Binding-site contacts:
Ligand atom O2 contacts residue SF41 of chain 1.B at 2.4 Å.
Ligand atom O5 contacts residue ARG447 of chain 1.A at 2.8 Å (salt-bridge).
Ligand atom C2 contacts residue SF41 of chain 1.B at 3.2 Å.
Ligand atom C5 contacts residue ARG580 of chain 1.A at 3.0 Å.
Ligand atom N6 contacts residue ASP165 of chain 1.A at 3.6 Å (salt-bridge).
Ligand atom C4 contacts residue SER642 of chain 1.A at 3.3 Å.
Ligand atom C1 contacts residue ARG447 of chain 1.A at 3.3 Å.
Ligand atom C5 contacts residue SER642 of chain 1.A at 3.4 Å.
Ligand atom O5 contacts residue SER642 of chain 1.A at 3.4 Å.
Ligand atom O7 contacts residue ASP165 of chain 1.A at 2.8 Å (salt-bridge).
Ligand atom O4 contacts residue GLN72 of chain 1.A at 3.0 Å (h-bond).
Ligand atom O1 contacts residue ARG644 of chain 1.A at 3.0 Å (salt-bridge).
Ligand atom O3 contacts residue SER642 of chain 1.A at 2.9 Å (h-bond).
Ligand atom O6 contacts residue SER642 of chain 1.A at 3.5 Å (h-bond).
Ligand atom C4 contacts residue GLN72 of chain 1.A at 3.2 Å.
Ligand atom O6 contacts residue ASP165 of chain 1.A at 3.4 Å.
Ligand atom C1 contacts residue SF41 of chain 1.B at 3.2 Å.
Ligand atom O7 contacts residue HIS101 of chain 1.A at 2.8 Å (h-bond).
Ligand atom C4 contacts residue ASP165 of chain 1.A at 3.6 Å.
Ligand atom O2 contacts residue ARG447 of chain 1.A at 3.1 Å (salt-bridge).
Ligand atom C2 contacts residue HIS101 of chain 1.A at 3.6 Å.
Ligand atom C3 contacts residue SER642 of chain 1.A at 3.0 Å.
Ligand atom O4 contacts residue THR75 of chain 1.A at 3.6 Å.
Ligand atom O6 contacts residue SER643 of chain 1.A at 2.8 Å (h-bond).
Ligand atom C3 contacts residue ASP165 of chain 1.A at 3.6 Å.
Ligand atom N6 contacts residue SER166 of chain 1.A at 3.4 Å (h-bond).
Ligand atom N6 contacts residue SER643 of chain 1.A at 3.6 Å.
Ligand atom O3 contacts residue ARG644 of chain 1.A at 2.9 Å (salt-bridge).
Ligand atom O4 contacts residue ARG580 of chain 1.A at 2.5 Å (salt-bridge).
Ligand atom O1 contacts residue ARG447 of chain 1.A at 3.2 Å (salt-bridge).
Ligand atom C1 contacts residue ARG452 of chain 1.A at 3.5 Å.
Ligand atom N6 contacts residue SER642 of chain 1.A at 3.2 Å (h-bond).
Ligand atom O7 contacts residue SF41 of chain 1.B at 2.4 Å.
Ligand atom O1 contacts residue SER642 of chain 1.A at 3.1 Å.
Ligand atom O2 contacts residue ARG452 of chain 1.A at 2.8 Å (salt-bridge).
Ligand atom O5 contacts residue SER166 of chain 1.A at 2.7 Å (h-bond).
Ligand atom O4 contacts residue ALA74 of chain 1.A at 3.5 Å.
Ligand atom O1 contacts residue ARG452 of chain 1.A at 2.7 Å (salt-bridge).
Ligand atom O3 contacts residue ARG580 of chain 1.A at 2.9 Å (salt-bridge).
Ligand atom O6 contacts residue SER166 of chain 1.A at 2.8 Å (h-bond).

Sequence of chain 1.A:
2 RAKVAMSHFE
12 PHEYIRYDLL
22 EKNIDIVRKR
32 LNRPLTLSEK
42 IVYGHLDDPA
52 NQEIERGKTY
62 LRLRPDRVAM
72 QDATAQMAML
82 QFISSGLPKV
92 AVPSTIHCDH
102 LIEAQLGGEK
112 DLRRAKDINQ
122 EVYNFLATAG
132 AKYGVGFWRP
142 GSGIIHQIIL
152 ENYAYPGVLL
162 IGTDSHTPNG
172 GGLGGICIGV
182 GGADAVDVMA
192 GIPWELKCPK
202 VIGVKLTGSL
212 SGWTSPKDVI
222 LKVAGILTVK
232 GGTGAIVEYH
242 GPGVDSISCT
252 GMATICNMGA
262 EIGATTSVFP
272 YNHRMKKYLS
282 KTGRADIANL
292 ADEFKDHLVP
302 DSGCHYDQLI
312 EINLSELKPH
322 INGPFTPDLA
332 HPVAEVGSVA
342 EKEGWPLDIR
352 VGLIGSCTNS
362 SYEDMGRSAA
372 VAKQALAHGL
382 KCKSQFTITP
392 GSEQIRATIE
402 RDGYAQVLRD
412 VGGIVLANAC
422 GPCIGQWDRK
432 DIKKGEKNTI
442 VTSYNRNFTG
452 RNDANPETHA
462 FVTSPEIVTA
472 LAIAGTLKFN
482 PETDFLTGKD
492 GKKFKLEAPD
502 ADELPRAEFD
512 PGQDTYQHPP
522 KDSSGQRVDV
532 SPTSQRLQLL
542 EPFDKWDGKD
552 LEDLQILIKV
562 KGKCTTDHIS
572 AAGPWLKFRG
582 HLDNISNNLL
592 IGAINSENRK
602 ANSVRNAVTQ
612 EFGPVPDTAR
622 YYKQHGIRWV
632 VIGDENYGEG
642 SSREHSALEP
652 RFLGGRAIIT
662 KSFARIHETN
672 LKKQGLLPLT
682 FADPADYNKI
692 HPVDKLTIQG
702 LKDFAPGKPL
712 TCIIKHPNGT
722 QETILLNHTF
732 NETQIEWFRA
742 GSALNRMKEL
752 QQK

The protein below binds the small molecule below.
Small molecule (SMILES): O=C(O)C[C@@H]([C@@H](O)C(=O)O)[N+](=O)[O-]